A small-molecule ligand and the protein it binds are described below.
Small molecule (SMILES): CC(C)CCC[C@@H](C)[C@H]1CC[C@H]2[C@@H]3CC=C4C[C@@H](OC(=O)CCC(=O)O)CC[C@]4(C)[C@H]3CC[C@]12C

Binding-site contacts:
Ligand atom OAW contacts residue VAL298 of chain 1.B at 4.4 Å.
Ligand atom CBC contacts residue PHE316 of chain 1.B at 4.3 Å (hydrophobic).
Ligand atom OAW contacts residue TRP311 of chain 1.B at 4.3 Å.
Ligand atom CAK contacts residue CYS294 of chain 1.B at 3.7 Å (hydrophobic).
Ligand atom CAT contacts residue CYS294 of chain 1.B at 4.3 Å (hydrophobic).
Ligand atom CAI contacts residue CYS294 of chain 1.B at 3.9 Å (hydrophobic).
Ligand atom CAS contacts residue PHE492 of chain 1.B at 3.6 Å (hydrophobic).
Ligand atom CBG contacts residue CYS294 of chain 1.B at 4.2 Å (hydrophobic).
Ligand atom CAZ contacts residue CYS294 of chain 1.B at 4.0 Å (hydrophobic).
Ligand atom CBF contacts residue CYS294 of chain 1.B at 3.6 Å (hydrophobic).
Ligand atom CAU contacts residue PHE492 of chain 1.B at 3.6 Å (hydrophobic).
Ligand atom CBH contacts residue CYS294 of chain 1.B at 4.2 Å (hydrophobic).
Ligand atom CBD contacts residue CYS294 of chain 1.B at 4.1 Å (hydrophobic).
Ligand atom CAT contacts residue VAL488 of chain 1.B at 4.3 Å (hydrophobic).
Ligand atom CAR contacts residue VAL488 of chain 1.B at 4.3 Å (hydrophobic).
Ligand atom OAW contacts residue PHE316 of chain 1.B at 3.7 Å.
Ligand atom CAR contacts residue PHE316 of chain 1.B at 3.5 Å (hydrophobic).

Sequence of chain 1.B:
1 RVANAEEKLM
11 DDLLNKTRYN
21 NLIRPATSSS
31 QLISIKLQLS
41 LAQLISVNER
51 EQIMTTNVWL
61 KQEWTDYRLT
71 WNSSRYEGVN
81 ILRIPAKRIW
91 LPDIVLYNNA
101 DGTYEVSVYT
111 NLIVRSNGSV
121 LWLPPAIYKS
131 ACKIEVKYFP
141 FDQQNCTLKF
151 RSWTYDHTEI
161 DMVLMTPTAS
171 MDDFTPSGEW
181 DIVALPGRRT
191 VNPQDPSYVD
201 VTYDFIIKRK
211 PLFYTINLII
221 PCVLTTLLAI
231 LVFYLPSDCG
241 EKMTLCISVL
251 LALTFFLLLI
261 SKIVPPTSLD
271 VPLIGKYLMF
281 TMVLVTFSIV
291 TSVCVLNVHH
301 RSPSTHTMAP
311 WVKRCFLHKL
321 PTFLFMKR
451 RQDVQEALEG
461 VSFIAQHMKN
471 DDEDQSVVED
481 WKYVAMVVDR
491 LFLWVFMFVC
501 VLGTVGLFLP